Sequence of chain 1.G:
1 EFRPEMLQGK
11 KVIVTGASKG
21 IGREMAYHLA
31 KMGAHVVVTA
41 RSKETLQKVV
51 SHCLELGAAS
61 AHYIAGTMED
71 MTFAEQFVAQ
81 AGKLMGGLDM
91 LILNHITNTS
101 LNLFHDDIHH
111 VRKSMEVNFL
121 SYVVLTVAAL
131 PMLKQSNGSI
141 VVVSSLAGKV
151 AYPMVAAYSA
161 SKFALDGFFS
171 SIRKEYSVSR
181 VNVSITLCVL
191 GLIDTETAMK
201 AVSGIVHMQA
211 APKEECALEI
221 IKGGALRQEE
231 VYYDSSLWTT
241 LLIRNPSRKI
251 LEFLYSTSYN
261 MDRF

Sequence of chain 1.H:
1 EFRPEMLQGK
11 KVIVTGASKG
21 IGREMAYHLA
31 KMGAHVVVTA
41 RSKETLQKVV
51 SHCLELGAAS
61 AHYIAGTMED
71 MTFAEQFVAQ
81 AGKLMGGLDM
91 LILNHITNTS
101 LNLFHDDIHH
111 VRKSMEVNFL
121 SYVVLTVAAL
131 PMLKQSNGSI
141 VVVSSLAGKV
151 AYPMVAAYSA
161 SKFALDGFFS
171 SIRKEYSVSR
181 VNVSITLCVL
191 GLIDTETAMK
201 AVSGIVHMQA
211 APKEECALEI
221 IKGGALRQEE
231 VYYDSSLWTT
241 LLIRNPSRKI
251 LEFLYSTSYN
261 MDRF

Binding-site contacts:
Ligand atom C19 contacts residue ALA147 of chain 1.H at 3.7 Å (hydrophobic).
Ligand atom C6 contacts residue TYR158 of chain 1.H at 3.9 Å (hydrophobic).
Ligand atom C15 contacts residue SER145 of chain 1.H at 3.6 Å.
Ligand atom C26 contacts residue TYR152 of chain 1.H at 3.7 Å (hydrophobic).
Ligand atom C28 contacts residue PRO153 of chain 1.H at 3.2 Å (hydrophobic).
Ligand atom C12 contacts residue ILE96 of chain 1.H at 3.7 Å (hydrophobic).
Ligand atom C4 contacts residue LEU101 of chain 1.H at 3.8 Å (hydrophobic).
Ligand atom C12 contacts residue THR197 of chain 1.H at 3.9 Å.
Ligand atom C23 contacts residue VAL206 of chain 1.H at 3.7 Å (hydrophobic).
Ligand atom O14 contacts residue ILE96 of chain 1.H at 3.7 Å.
Ligand atom O14 contacts residue THR99 of chain 1.H at 3.3 Å (h-bond).
Ligand atom O18 contacts residue LEU192 of chain 1.H at 4.0 Å.
Ligand atom C19 contacts residue SER145 of chain 1.H at 3.7 Å.
Ligand atom C19 contacts residue TYR152 of chain 1.H at 3.7 Å (hydrophobic).
Ligand atom C20 contacts residue LEU192 of chain 1.H at 3.9 Å (hydrophobic).
Ligand atom C20 contacts residue SER145 of chain 1.H at 3.8 Å.
Ligand atom C28 contacts residue TYR259 of chain 1.G at 3.7 Å (hydrophobic).
Ligand atom O14 contacts residue THR197 of chain 1.H at 3.7 Å.
Ligand atom O17 contacts residue TYR158 of chain 1.H at 3.1 Å (h-bond).
Ligand atom N13 contacts residue ILE96 of chain 1.H at 3.5 Å.
Ligand atom O17 contacts residue SER145 of chain 1.H at 2.7 Å (h-bond).
Ligand atom C8 contacts residue VAL202 of chain 1.H at 4.0 Å (hydrophobic).
Ligand atom O27 contacts residue TYR259 of chain 1.G at 3.3 Å.
Ligand atom C8 contacts residue ALA198 of chain 1.H at 3.9 Å (hydrophobic).
Ligand atom C7 contacts residue ALA198 of chain 1.H at 3.9 Å (hydrophobic).
Ligand atom C5 contacts residue TYR158 of chain 1.H at 3.9 Å (hydrophobic).
Ligand atom C24 contacts residue TYR152 of chain 1.H at 3.8 Å (hydrophobic).
Ligand atom C7 contacts residue NAP1 of chain 1.W at 3.5 Å.
Ligand atom C16 contacts residue SER145 of chain 1.H at 3.9 Å.
Ligand atom C10 contacts residue NAP1 of chain 1.W at 3.5 Å.
Ligand atom C20 contacts residue GLY191 of chain 1.H at 3.9 Å.
Ligand atom N13 contacts residue THR197 of chain 1.H at 3.8 Å.
Ligand atom N13 contacts residue NAP1 of chain 1.W at 3.6 Å (h-bond).
Ligand atom C15 contacts residue NAP1 of chain 1.W at 3.7 Å.
Ligand atom O27 contacts residue VAL206 of chain 1.H at 3.5 Å.
Ligand atom C24 contacts residue VAL206 of chain 1.H at 3.5 Å (hydrophobic).
Ligand atom C3 contacts residue ALA201 of chain 1.H at 3.8 Å (hydrophobic).
Ligand atom C2 contacts residue ALA201 of chain 1.H at 3.7 Å (hydrophobic).
Ligand atom C25 contacts residue TYR152 of chain 1.H at 3.4 Å (hydrophobic).
Ligand atom O17 contacts residue NAP1 of chain 1.W at 3.0 Å.

A protein and the small-molecule ligand that binds it are described below.
Small molecule (SMILES): COc1ccc(OC(C)(C)C(=O)NC2[C@@H]3CC4C[C@H]2CC(C(N)=O)(C4)C3)cc1